Sequence of chain 3.A:
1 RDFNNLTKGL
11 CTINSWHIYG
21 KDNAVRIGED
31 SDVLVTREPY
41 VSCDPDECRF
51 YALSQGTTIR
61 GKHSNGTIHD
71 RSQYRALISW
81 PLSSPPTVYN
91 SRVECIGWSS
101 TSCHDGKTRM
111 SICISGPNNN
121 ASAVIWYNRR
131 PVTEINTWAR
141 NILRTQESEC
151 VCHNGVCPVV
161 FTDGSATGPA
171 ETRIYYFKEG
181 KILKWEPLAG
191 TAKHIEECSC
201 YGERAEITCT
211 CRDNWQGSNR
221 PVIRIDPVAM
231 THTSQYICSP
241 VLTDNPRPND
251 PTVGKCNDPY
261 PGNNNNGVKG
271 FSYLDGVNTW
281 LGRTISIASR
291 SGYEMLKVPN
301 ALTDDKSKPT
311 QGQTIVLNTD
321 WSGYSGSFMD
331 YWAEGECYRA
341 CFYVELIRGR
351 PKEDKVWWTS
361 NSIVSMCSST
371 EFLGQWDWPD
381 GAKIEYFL

Binding-site contacts:
Ligand atom C4 contacts residue ASP70 of chain 3.A at 3.4 Å.
Ligand atom C1 contacts residue ARG212 of chain 3.A at 3.9 Å.
Ligand atom C82 contacts residue ARG71 of chain 3.A at 3.8 Å.
Ligand atom C8 contacts residue ARG144 of chain 3.A at 4.0 Å.
Ligand atom C4 contacts residue TYR324 of chain 3.A at 3.7 Å (hydrophobic).
Ligand atom C6 contacts residue TYR324 of chain 3.A at 3.9 Å (hydrophobic).
Ligand atom C91 contacts residue ASN214 of chain 3.A at 3.8 Å.
Ligand atom O1A contacts residue ARG212 of chain 3.A at 3.2 Å (salt-bridge).
Ligand atom O1B contacts residue ARG37 of chain 3.A at 2.8 Å (salt-bridge).
Ligand atom C11 contacts residue TRP98 of chain 3.A at 3.7 Å (hydrophobic).
Ligand atom C11 contacts residue ARG71 of chain 3.A at 4.1 Å.
Ligand atom C2 contacts residue TYR324 of chain 3.A at 2.9 Å (hydrophobic).
Ligand atom C3 contacts residue ASP70 of chain 3.A at 3.3 Å.
Ligand atom N4 contacts residue GLU38 of chain 3.A at 2.8 Å (salt-bridge).
Ligand atom O10 contacts residue ARG71 of chain 3.A at 2.6 Å (salt-bridge).
Ligand atom C81 contacts residue ARG144 of chain 3.A at 3.8 Å.
Ligand atom O1A contacts residue ARG290 of chain 3.A at 2.7 Å (salt-bridge).
Ligand atom C1 contacts residue ARG37 of chain 3.A at 3.9 Å.
Ligand atom C3 contacts residue GLU38 of chain 3.A at 3.5 Å.
Ligand atom N4 contacts residue ASP70 of chain 3.A at 2.6 Å (salt-bridge).
Ligand atom C1 contacts residue ARG290 of chain 3.A at 3.5 Å.
Ligand atom C82 contacts residue ILE142 of chain 3.A at 3.9 Å (hydrophobic).
Ligand atom C91 contacts residue ARG212 of chain 3.A at 3.6 Å.
Ligand atom C11 contacts residue ILE142 of chain 3.A at 3.9 Å (hydrophobic).
Ligand atom C4 contacts residue GLU38 of chain 3.A at 3.5 Å.
Ligand atom C7 contacts residue TYR324 of chain 3.A at 3.3 Å (hydrophobic).
Ligand atom C7 contacts residue GLU197 of chain 3.A at 4.1 Å.
Ligand atom O10 contacts residue ASP70 of chain 3.A at 3.3 Å.
Ligand atom C9 contacts residue GLU196 of chain 3.A at 3.5 Å.
Ligand atom C5 contacts residue ASP70 of chain 3.A at 3.9 Å.
Ligand atom O1B contacts residue TYR324 of chain 3.A at 3.5 Å (h-bond).
Ligand atom C82 contacts residue ARG144 of chain 3.A at 4.1 Å.
Ligand atom C3 contacts residue ARG37 of chain 3.A at 3.7 Å.
Ligand atom C10 contacts residue ARG71 of chain 3.A at 3.7 Å.
Ligand atom C7 contacts residue ARG212 of chain 3.A at 3.9 Å.
Ligand atom O1A contacts residue TYR324 of chain 3.A at 3.4 Å (h-bond).
Ligand atom C1 contacts residue TYR324 of chain 3.A at 3.0 Å (hydrophobic).
Ligand atom C3 contacts residue TYR324 of chain 3.A at 3.2 Å (hydrophobic).
Ligand atom O1B contacts residue ARG290 of chain 3.A at 2.9 Å (salt-bridge).
Ligand atom C6 contacts residue GLU197 of chain 3.A at 3.7 Å.

This small molecule binds to this protein.
Small molecule (SMILES): CCC(CC)O[C@@H]1C=C(C(=O)O)C[C@H](N)[C@H]1NC(C)=O